Binding-site contacts:
Ligand atom C8 contacts residue GLU209 of chain 1.C at 3.2 Å.
Ligand atom C5 contacts residue ASP355 of chain 1.C at 3.5 Å.
Ligand atom O7 contacts residue THR211 of chain 1.C at 4.0 Å.
Ligand atom C1 contacts residue ASN256 of chain 1.C at 1.4 Å.
Ligand atom C3 contacts residue ASN256 of chain 1.C at 3.8 Å.
Ligand atom N2 contacts residue THR258 of chain 1.C at 4.0 Å.
Ligand atom C6 contacts residue ASP355 of chain 1.C at 3.1 Å.
Ligand atom C8 contacts residue THR211 of chain 1.C at 4.0 Å.
Ligand atom C6 contacts residue LYS357 of chain 1.C at 3.5 Å.
Ligand atom O5 contacts residue ASN256 of chain 1.C at 2.4 Å (h-bond).
Ligand atom C1 contacts residue THR258 of chain 1.C at 3.7 Å.
Ligand atom C7 contacts residue THR211 of chain 1.C at 4.2 Å.
Ligand atom O5 contacts residue ASP355 of chain 1.C at 4.0 Å.
Ligand atom C6 contacts residue ASN256 of chain 1.C at 4.4 Å.
Ligand atom C2 contacts residue THR258 of chain 1.C at 4.3 Å.
Ligand atom O7 contacts residue ASN256 of chain 1.C at 3.2 Å (h-bond).
Ligand atom C8 contacts residue ASN256 of chain 1.C at 4.3 Å.
Ligand atom O6 contacts residue LYS357 of chain 1.C at 3.4 Å (salt-bridge).
Ligand atom C7 contacts residue ASN256 of chain 1.C at 3.2 Å.
Ligand atom N2 contacts residue ASN256 of chain 1.C at 2.8 Å (h-bond).
Ligand atom C4 contacts residue ASN256 of chain 1.C at 4.3 Å.
Ligand atom O6 contacts residue ASP355 of chain 1.C at 4.3 Å.
Ligand atom C5 contacts residue ASN256 of chain 1.C at 3.7 Å.
Ligand atom C2 contacts residue ASN256 of chain 1.C at 2.5 Å.

Sequence of chain 1.C:
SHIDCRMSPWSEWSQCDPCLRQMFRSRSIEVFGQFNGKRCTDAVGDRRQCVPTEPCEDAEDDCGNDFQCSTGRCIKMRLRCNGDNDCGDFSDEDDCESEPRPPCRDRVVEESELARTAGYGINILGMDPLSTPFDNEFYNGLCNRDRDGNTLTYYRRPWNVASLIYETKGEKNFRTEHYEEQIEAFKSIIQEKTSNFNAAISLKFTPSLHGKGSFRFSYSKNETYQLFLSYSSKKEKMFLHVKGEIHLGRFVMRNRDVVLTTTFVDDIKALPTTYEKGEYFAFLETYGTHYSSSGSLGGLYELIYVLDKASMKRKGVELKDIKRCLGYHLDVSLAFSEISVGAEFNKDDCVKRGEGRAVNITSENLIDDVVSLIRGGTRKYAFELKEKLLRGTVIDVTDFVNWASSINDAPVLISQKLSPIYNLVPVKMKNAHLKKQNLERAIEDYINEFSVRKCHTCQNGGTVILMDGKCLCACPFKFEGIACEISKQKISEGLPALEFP

This protein binds this small molecule.
Small molecule (SMILES): CC(=O)N[C@@H]1[C@@H](O)[C@H](O)[C@@H](CO)O[C@H]1O